This small molecule binds to this protein.
Small molecule (SMILES): O=C(NC[C@@H]1COc2ccccc2O1)c1ccco1

Binding-site contacts:
Ligand atom O15 contacts residue LEU74 of chain 1.A at 4.3 Å.
Ligand atom C5 contacts residue THR92 of chain 1.A at 3.5 Å.
Ligand atom O10 contacts residue TYR89 of chain 1.A at 3.6 Å.
Ligand atom O10 contacts residue THR92 of chain 1.A at 3.4 Å.
Ligand atom C18 contacts residue ASP56 of chain 1.A at 4.2 Å.
Ligand atom C1 contacts residue LEU24 of chain 1.A at 3.6 Å (hydrophobic).
Ligand atom C6 contacts residue LEU74 of chain 1.A at 4.0 Å (hydrophobic).
Ligand atom O10 contacts residue LEU74 of chain 1.A at 3.8 Å.
Ligand atom C1 contacts residue VAL25 of chain 1.A at 3.7 Å (hydrophobic).
Ligand atom C6 contacts residue VAL25 of chain 1.A at 3.7 Å (hydrophobic).
Ligand atom C9 contacts residue LEU74 of chain 1.A at 4.2 Å (hydrophobic).
Ligand atom C14 contacts residue LEU74 of chain 1.A at 4.2 Å (hydrophobic).
Ligand atom C18 contacts residue GLU55 of chain 1.A at 3.4 Å.
Ligand atom C2 contacts residue LEU24 of chain 1.A at 3.9 Å (hydrophobic).
Ligand atom C4 contacts residue THR92 of chain 1.A at 4.1 Å.
Ligand atom C9 contacts residue TYR89 of chain 1.A at 4.1 Å (hydrophobic).
Ligand atom C2 contacts residue LYS23 of chain 1.A at 3.8 Å.
Ligand atom O19 contacts residue LEU74 of chain 1.A at 4.3 Å.
Ligand atom C3 contacts residue ASP72 of chain 1.A at 3.6 Å.
Ligand atom C3 contacts residue LEU74 of chain 1.A at 4.2 Å (hydrophobic).
Ligand atom C2 contacts residue LEU74 of chain 1.A at 3.9 Å (hydrophobic).
Ligand atom C17 contacts residue GLU55 of chain 1.A at 3.7 Å.
Ligand atom C13 contacts residue LEU74 of chain 1.A at 4.1 Å (hydrophobic).
Ligand atom C1 contacts residue LYS23 of chain 1.A at 3.6 Å.
Ligand atom C6 contacts residue THR92 of chain 1.A at 3.7 Å.
Ligand atom O15 contacts residue SER57 of chain 1.A at 3.6 Å.
Ligand atom C1 contacts residue LEU74 of chain 1.A at 3.8 Å (hydrophobic).
Ligand atom C4 contacts residue LEU74 of chain 1.A at 4.3 Å (hydrophobic).
Ligand atom C14 contacts residue GLU55 of chain 1.A at 3.8 Å.
Ligand atom C1 contacts residue ASP72 of chain 1.A at 4.2 Å.
Ligand atom C1 contacts residue GLY93 of chain 1.A at 4.3 Å.
Ligand atom C13 contacts residue GLU55 of chain 1.A at 4.2 Å.
Ligand atom C2 contacts residue ASP72 of chain 1.A at 3.5 Å.
Ligand atom O19 contacts residue SER57 of chain 1.A at 3.7 Å.
Ligand atom C5 contacts residue LEU74 of chain 1.A at 3.9 Å (hydrophobic).
Ligand atom C16 contacts residue GLU55 of chain 1.A at 3.1 Å.
Ligand atom C6 contacts residue GLY93 of chain 1.A at 4.0 Å.
Ligand atom C6 contacts residue TYR89 of chain 1.A at 4.1 Å (hydrophobic).
Ligand atom C9 contacts residue THR92 of chain 1.A at 4.2 Å.
Ligand atom N12 contacts residue GLU55 of chain 1.A at 3.9 Å.

Sequence of chain 1.A:
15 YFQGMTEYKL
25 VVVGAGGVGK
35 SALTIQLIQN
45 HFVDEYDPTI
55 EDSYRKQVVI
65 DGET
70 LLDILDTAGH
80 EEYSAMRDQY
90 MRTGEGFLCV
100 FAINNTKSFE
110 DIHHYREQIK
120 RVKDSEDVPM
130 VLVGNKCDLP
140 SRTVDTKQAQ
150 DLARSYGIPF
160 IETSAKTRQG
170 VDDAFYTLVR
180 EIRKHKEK